Sequence of chain 1.B:
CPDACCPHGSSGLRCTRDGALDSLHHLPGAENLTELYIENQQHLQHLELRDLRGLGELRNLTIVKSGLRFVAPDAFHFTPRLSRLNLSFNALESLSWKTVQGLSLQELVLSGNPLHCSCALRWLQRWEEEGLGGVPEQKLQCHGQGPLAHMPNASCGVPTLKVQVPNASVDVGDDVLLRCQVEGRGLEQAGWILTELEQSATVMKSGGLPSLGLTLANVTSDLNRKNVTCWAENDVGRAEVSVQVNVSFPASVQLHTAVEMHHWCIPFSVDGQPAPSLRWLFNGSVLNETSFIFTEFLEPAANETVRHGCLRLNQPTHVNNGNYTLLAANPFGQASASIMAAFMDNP

This protein binds this small molecule.
Small molecule (SMILES): CC(=O)N[C@H]1[C@@H](O[C@H]2[C@H](O)[C@@H](NC(C)=O)CO[C@@H]2CO)O[C@H](CO)[C@@H](O[C@H]2O[C@H](CO)[C@@H](O)[C@H](O)[C@@H]2O)[C@@H]1O

Binding-site contacts:
Ligand atom C6 contacts residue ASN60 of chain 1.B at 4.2 Å.
Ligand atom O6 contacts residue ARG84 of chain 1.B at 2.8 Å (salt-bridge).
Ligand atom C7 contacts residue GLU35 of chain 1.B at 3.3 Å.
Ligand atom C5 contacts residue ASN60 of chain 1.B at 3.7 Å.
Ligand atom C2 contacts residue ASN60 of chain 1.B at 2.5 Å.
Ligand atom C6 contacts residue ARG84 of chain 1.B at 3.6 Å.
Ligand atom O5 contacts residue GLU35 of chain 1.B at 3.5 Å (salt-bridge).
Ligand atom C1 contacts residue GLU35 of chain 1.B at 3.9 Å.
Ligand atom C8 contacts residue NAG1 of chain 1.P at 4.1 Å.
Ligand atom C8 contacts residue GLU35 of chain 1.B at 4.1 Å.
Ligand atom O7 contacts residue ASN60 of chain 1.B at 3.0 Å.
Ligand atom O7 contacts residue NAG1 of chain 1.P at 3.7 Å.
Ligand atom O7 contacts residue TYR37 of chain 1.B at 4.1 Å.
Ligand atom C5 contacts residue GLU35 of chain 1.B at 4.4 Å.
Ligand atom C2 contacts residue ARG84 of chain 1.B at 4.0 Å.
Ligand atom C3 contacts residue ARG84 of chain 1.B at 4.4 Å.
Ligand atom C8 contacts residue TYR37 of chain 1.B at 3.9 Å (hydrophobic).
Ligand atom N2 contacts residue TYR37 of chain 1.B at 3.9 Å.
Ligand atom O7 contacts residue GLU35 of chain 1.B at 3.8 Å.
Ligand atom O5 contacts residue ASN60 of chain 1.B at 2.4 Å (h-bond).
Ligand atom C3 contacts residue GLU35 of chain 1.B at 4.2 Å.
Ligand atom C1 contacts residue ASN60 of chain 1.B at 1.4 Å.
Ligand atom C3 contacts residue ASN60 of chain 1.B at 3.7 Å.
Ligand atom C2 contacts residue GLU35 of chain 1.B at 3.7 Å.
Ligand atom C7 contacts residue ASN60 of chain 1.B at 3.4 Å.
Ligand atom O3 contacts residue ARG84 of chain 1.B at 4.2 Å.
Ligand atom C7 contacts residue NAG1 of chain 1.P at 4.3 Å.
Ligand atom N2 contacts residue GLU35 of chain 1.B at 2.6 Å (salt-bridge).
Ligand atom N2 contacts residue ASN60 of chain 1.B at 2.6 Å (h-bond).
Ligand atom C4 contacts residue ASN60 of chain 1.B at 4.2 Å.
Ligand atom C7 contacts residue TYR37 of chain 1.B at 3.7 Å (hydrophobic).
Ligand atom O6 contacts residue ARG59 of chain 1.B at 3.7 Å.